Binding-site contacts:
Ligand atom C5D contacts residue ARG198 of chain 1.C at 3.6 Å.
Ligand atom O3' contacts residue PHE210 of chain 1.C at 3.5 Å.
Ligand atom C2 contacts residue PHE176 of chain 1.C at 3.6 Å (hydrophobic).
Ligand atom O4' contacts residue FAD1 of chain 1.P at 3.2 Å (h-bond).
Ligand atom C1' contacts residue FAD1 of chain 1.P at 3.6 Å.
Ligand atom O6' contacts residue HIS109 of chain 1.C at 2.9 Å (h-bond).
Ligand atom O1A contacts residue TYR209 of chain 1.C at 2.4 Å (h-bond).
Ligand atom O5D contacts residue VAL199 of chain 1.C at 3.6 Å.
Ligand atom O2 contacts residue PHE176 of chain 1.C at 3.1 Å.
Ligand atom O6' contacts residue THR294 of chain 1.C at 3.6 Å (h-bond).
Ligand atom O2B contacts residue TYR335 of chain 1.C at 3.5 Å.
Ligand atom O2 contacts residue PHE175 of chain 1.C at 3.4 Å (h-bond).
Ligand atom O2 contacts residue THR180 of chain 1.C at 3.2 Å (h-bond).
Ligand atom C5D contacts residue VAL195 of chain 1.C at 3.5 Å (hydrophobic).
Ligand atom N3 contacts residue TYR179 of chain 1.C at 3.4 Å.
Ligand atom O2B contacts residue TYR370 of chain 1.C at 2.8 Å (h-bond).
Ligand atom O2' contacts residue ARG198 of chain 1.C at 3.1 Å (salt-bridge).
Ligand atom C2 contacts residue TYR179 of chain 1.C at 3.3 Å (hydrophobic).
Ligand atom N1 contacts residue TYR179 of chain 1.C at 3.5 Å.
Ligand atom C4 contacts residue ASN296 of chain 1.C at 3.6 Å.
Ligand atom O1B contacts residue ARG305 of chain 1.C at 3.3 Å (salt-bridge).
Ligand atom O2D contacts residue THR180 of chain 1.C at 2.8 Å (h-bond).
Ligand atom PB contacts residue ARG305 of chain 1.C at 3.6 Å.
Ligand atom O4' contacts residue PHE210 of chain 1.C at 3.1 Å.
Ligand atom C2D contacts residue THR180 of chain 1.C at 3.5 Å.
Ligand atom O2 contacts residue TYR179 of chain 1.C at 3.5 Å.
Ligand atom O3B contacts residue ARG305 of chain 1.C at 2.7 Å (salt-bridge).
Ligand atom O3D contacts residue TRP184 of chain 1.C at 2.7 Å (h-bond).
Ligand atom O2A contacts residue ARG198 of chain 1.C at 2.9 Å (salt-bridge).
Ligand atom C6' contacts residue ILE86 of chain 1.C at 3.6 Å (hydrophobic).
Ligand atom C1' contacts residue ARG305 of chain 1.C at 3.4 Å.
Ligand atom O2D contacts residue TRP184 of chain 1.C at 3.4 Å (h-bond).
Ligand atom C4D contacts residue VAL195 of chain 1.C at 3.5 Å (hydrophobic).
Ligand atom O1B contacts residue TYR335 of chain 1.C at 2.7 Å (h-bond).
Ligand atom C5 contacts residue ASN296 of chain 1.C at 3.6 Å.
Ligand atom O5' contacts residue ARG305 of chain 1.C at 3.0 Å (salt-bridge).
Ligand atom N3 contacts residue PHE175 of chain 1.C at 2.9 Å (h-bond).
Ligand atom O4 contacts residue ASN296 of chain 1.C at 3.0 Å (h-bond).
Ligand atom C5' contacts residue ARG305 of chain 1.C at 3.1 Å.
Ligand atom C2' contacts residue FAD1 of chain 1.P at 3.6 Å.

This small molecule binds to this protein.
Small molecule (SMILES): O=c1ccn([C@@H]2O[C@H](CO[P](=O)(O)O[P](=O)(O)O[C@H]3O[C@H](CO)[C@H](O)[C@H](O)[C@H]3O)[C@@H](O)[C@H]2O)c(=O)[nH]1

Sequence of chain 1.C:
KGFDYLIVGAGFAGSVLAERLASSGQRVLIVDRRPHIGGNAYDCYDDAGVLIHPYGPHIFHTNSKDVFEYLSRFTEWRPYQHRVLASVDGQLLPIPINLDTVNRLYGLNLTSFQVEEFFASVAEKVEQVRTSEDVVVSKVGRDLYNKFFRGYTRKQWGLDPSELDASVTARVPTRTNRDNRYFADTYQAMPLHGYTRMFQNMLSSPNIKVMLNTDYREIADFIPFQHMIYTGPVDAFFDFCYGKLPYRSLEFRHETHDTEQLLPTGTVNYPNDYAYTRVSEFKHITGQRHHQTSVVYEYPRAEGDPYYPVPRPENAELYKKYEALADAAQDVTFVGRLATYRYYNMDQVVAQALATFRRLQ